A small-molecule ligand and the protein it binds are described below.
Small molecule (SMILES): Cc1cc(CCCOc2c(Cl)cc(C3=NCCO3)cc2Cl)on1

Sequence of chain 5.C:
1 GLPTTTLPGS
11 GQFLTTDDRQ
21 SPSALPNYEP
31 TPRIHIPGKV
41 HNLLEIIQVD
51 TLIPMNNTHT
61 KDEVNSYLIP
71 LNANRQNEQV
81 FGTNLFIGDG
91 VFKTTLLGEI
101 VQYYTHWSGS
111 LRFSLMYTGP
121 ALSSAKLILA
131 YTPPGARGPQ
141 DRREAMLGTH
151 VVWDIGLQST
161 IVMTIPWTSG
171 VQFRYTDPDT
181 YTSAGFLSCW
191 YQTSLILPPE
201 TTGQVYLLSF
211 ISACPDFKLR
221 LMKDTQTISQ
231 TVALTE

Sequence of chain 5.A:
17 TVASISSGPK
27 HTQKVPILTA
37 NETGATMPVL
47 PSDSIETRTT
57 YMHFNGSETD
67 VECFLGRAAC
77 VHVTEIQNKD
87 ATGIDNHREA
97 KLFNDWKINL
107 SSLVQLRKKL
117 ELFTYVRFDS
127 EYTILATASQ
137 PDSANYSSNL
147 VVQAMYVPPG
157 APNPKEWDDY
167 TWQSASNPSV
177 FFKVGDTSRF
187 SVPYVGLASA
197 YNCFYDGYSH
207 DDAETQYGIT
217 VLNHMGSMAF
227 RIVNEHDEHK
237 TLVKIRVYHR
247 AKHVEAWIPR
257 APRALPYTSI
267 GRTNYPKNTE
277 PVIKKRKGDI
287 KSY

Sequence of chain 1.C:
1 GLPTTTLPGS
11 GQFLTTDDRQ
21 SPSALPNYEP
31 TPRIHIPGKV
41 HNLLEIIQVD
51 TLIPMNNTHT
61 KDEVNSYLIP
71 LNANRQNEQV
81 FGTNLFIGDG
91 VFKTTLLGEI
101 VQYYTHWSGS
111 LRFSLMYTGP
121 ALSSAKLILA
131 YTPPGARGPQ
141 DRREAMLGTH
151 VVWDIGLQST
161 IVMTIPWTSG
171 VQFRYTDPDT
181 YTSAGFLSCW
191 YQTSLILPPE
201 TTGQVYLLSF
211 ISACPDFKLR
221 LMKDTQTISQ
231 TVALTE

Binding-site contacts:
Ligand atom C3B contacts residue MET224 of chain 5.A at 3.6 Å (hydrophobic).
Ligand atom CL1 contacts residue TYR152 of chain 5.A at 3.9 Å.
Ligand atom C6B contacts residue TYR152 of chain 5.A at 3.9 Å (hydrophobic).
Ligand atom C4A contacts residue PRO174 of chain 5.A at 3.0 Å (hydrophobic).
Ligand atom N3A contacts residue PRO174 of chain 5.A at 3.3 Å (h-bond).
Ligand atom C5A contacts residue PHE186 of chain 5.A at 4.0 Å (hydrophobic).
Ligand atom N3A contacts residue TYR152 of chain 5.A at 4.0 Å.
Ligand atom C3C contacts residue TYR152 of chain 5.A at 3.8 Å (hydrophobic).
Ligand atom CL2 contacts residue TYR128 of chain 5.A at 3.2 Å.
Ligand atom C4A contacts residue SER175 of chain 5.A at 3.8 Å.
Ligand atom C5B contacts residue TYR152 of chain 5.A at 3.7 Å (hydrophobic).
Ligand atom C2A contacts residue PHE186 of chain 5.A at 3.8 Å (hydrophobic).
Ligand atom C1C contacts residue TYR128 of chain 5.A at 3.3 Å (hydrophobic).
Ligand atom C2B contacts residue MET224 of chain 5.A at 4.0 Å (hydrophobic).
Ligand atom C5 contacts residue TYR128 of chain 5.A at 3.8 Å (hydrophobic).
Ligand atom CL2 contacts residue ILE104 of chain 5.A at 3.5 Å.
Ligand atom N3A contacts residue ALA24 of chain 5.C at 3.8 Å.
Ligand atom C31 contacts residue LEU106 of chain 5.A at 4.0 Å (hydrophobic).
Ligand atom C4 contacts residue LEU106 of chain 5.A at 3.9 Å (hydrophobic).
Ligand atom C5A contacts residue ALA150 of chain 5.A at 3.5 Å (hydrophobic).
Ligand atom CL1 contacts residue VAL188 of chain 5.A at 3.7 Å.
Ligand atom C2C contacts residue VAL191 of chain 5.A at 4.0 Å (hydrophobic).
Ligand atom O1A contacts residue PHE186 of chain 5.A at 3.4 Å.
Ligand atom O1 contacts residue ILE104 of chain 5.A at 3.4 Å.
Ligand atom C2B contacts residue TYR128 of chain 5.A at 3.9 Å (hydrophobic).
Ligand atom O1B contacts residue VAL188 of chain 5.A at 3.7 Å.
Ligand atom C4B contacts residue TYR152 of chain 5.A at 3.6 Å (hydrophobic).
Ligand atom O1A contacts residue MET224 of chain 5.A at 3.5 Å (h-bond).
Ligand atom C4B contacts residue PHE186 of chain 5.A at 3.9 Å (hydrophobic).
Ligand atom C3B contacts residue PHE186 of chain 5.A at 3.9 Å (hydrophobic).
Ligand atom CL2 contacts residue MET224 of chain 5.A at 3.4 Å.
Ligand atom CL1 contacts residue LEU25 of chain 5.C at 3.7 Å.
Ligand atom C4A contacts residue ALA150 of chain 5.A at 4.0 Å (hydrophobic).
Ligand atom C3 contacts residue LEU106 of chain 5.A at 3.8 Å (hydrophobic).
Ligand atom C2A contacts residue TYR152 of chain 5.A at 3.8 Å (hydrophobic).
Ligand atom C5A contacts residue VAL176 of chain 5.A at 3.5 Å (hydrophobic).
Ligand atom C1B contacts residue VAL188 of chain 5.A at 4.0 Å (hydrophobic).
Ligand atom C3C contacts residue ILE104 of chain 5.A at 3.7 Å (hydrophobic).
Ligand atom O1 contacts residue MET221 of chain 5.A at 3.5 Å (h-bond).
Ligand atom N2 contacts residue MET221 of chain 5.A at 3.5 Å (h-bond).